Binding-site contacts:
Ligand atom C15 contacts residue ARG224 of chain 10.A at 3.3 Å.
Ligand atom S1 contacts residue ARG98 of chain 10.A at 4.4 Å.
Ligand atom C13 contacts residue ARG224 of chain 10.A at 4.1 Å.
Ligand atom C3 contacts residue ARG98 of chain 10.A at 3.2 Å.
Ligand atom N1 contacts residue TRP117 of chain 10.A at 4.1 Å.
Ligand atom C1 contacts residue ARG98 of chain 10.A at 3.2 Å.
Ligand atom C1 contacts residue ARG224 of chain 10.A at 3.8 Å.
Ligand atom C2 contacts residue ARG224 of chain 10.A at 3.8 Å.
Ligand atom C16 contacts residue TRP117 of chain 10.A at 3.7 Å (hydrophobic).
Ligand atom C3 contacts residue TRP117 of chain 10.A at 3.5 Å (hydrophobic).
Ligand atom C3 contacts residue ARG224 of chain 10.A at 3.5 Å.
Ligand atom N1 contacts residue ARG98 of chain 10.A at 4.3 Å.
Ligand atom O3S contacts residue THR226 of chain 10.A at 4.0 Å.
Ligand atom O1S contacts residue ASP228 of chain 10.A at 3.6 Å.
Ligand atom C15 contacts residue TRP117 of chain 10.A at 4.2 Å (hydrophobic).
Ligand atom C14 contacts residue ARG224 of chain 10.A at 4.5 Å.
Ligand atom C16 contacts residue ARG224 of chain 10.A at 4.0 Å.
Ligand atom O1S contacts residue THR226 of chain 10.A at 4.3 Å.
Ligand atom O1S contacts residue ARG98 of chain 10.A at 3.6 Å.
Ligand atom C2 contacts residue ARG98 of chain 10.A at 3.4 Å.
Ligand atom N1 contacts residue ARG224 of chain 10.A at 4.2 Å.

The protein below binds the small molecule below.
Small molecule (SMILES): CCCCCCCCCCCC[N+](C)(C)CCCS(=O)(=O)O

Sequence of chain 10.A:
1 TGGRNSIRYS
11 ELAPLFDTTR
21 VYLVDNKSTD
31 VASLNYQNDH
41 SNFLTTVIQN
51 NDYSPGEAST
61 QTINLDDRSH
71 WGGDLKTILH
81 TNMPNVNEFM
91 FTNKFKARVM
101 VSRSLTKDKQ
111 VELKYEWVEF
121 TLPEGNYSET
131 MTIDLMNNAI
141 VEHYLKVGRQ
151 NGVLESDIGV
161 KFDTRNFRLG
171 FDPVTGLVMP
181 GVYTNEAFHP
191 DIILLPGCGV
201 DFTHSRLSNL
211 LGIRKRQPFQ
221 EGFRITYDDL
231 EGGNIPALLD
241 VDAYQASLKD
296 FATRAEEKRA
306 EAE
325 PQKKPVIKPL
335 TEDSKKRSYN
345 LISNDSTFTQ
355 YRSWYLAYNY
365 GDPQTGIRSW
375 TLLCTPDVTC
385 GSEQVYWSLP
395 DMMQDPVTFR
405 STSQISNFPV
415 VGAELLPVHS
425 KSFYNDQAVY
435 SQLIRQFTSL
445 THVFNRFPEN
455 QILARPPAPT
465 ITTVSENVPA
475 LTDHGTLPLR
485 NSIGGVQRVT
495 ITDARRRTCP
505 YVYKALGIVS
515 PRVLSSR